Sequence of chain 1.X:
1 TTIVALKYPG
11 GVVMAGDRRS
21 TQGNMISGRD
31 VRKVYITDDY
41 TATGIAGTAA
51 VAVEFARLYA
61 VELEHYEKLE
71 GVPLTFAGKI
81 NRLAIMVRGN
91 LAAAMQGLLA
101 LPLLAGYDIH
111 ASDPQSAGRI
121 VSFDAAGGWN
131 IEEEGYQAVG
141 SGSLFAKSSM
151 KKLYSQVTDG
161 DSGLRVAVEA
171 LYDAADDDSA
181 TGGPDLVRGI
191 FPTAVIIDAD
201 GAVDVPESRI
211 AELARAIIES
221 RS

Sequence of chain 1.Y:
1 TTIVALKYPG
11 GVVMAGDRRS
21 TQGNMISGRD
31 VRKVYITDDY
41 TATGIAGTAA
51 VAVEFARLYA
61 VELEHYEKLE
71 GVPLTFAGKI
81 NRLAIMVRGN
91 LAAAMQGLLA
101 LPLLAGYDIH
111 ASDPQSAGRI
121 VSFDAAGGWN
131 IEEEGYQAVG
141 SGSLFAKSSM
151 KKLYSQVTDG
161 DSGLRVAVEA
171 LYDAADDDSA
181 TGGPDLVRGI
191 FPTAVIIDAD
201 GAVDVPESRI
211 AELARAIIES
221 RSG

Binding-site contacts:
Ligand atom C14 contacts residue ALA49 of chain 1.X at 3.6 Å (hydrophobic).
Ligand atom C28 contacts residue ASP124 of chain 1.Y at 3.4 Å.
Ligand atom C31 contacts residue ASP124 of chain 1.Y at 3.6 Å.
Ligand atom C05 contacts residue GLY47 of chain 1.X at 3.5 Å.
Ligand atom C02 contacts residue THR21 of chain 1.X at 3.6 Å.
Ligand atom C13 contacts residue VAL31 of chain 1.X at 3.6 Å (hydrophobic).
Ligand atom C14 contacts residue SER20 of chain 1.X at 3.7 Å.
Ligand atom C15 contacts residue SER20 of chain 1.X at 3.6 Å.
Ligand atom C10 contacts residue ILE45 of chain 1.X at 3.4 Å (hydrophobic).
Ligand atom O35 contacts residue GLN22 of chain 1.X at 2.9 Å (h-bond).
Ligand atom C17 contacts residue VAL31 of chain 1.X at 3.4 Å (hydrophobic).
Ligand atom C43 contacts residue MET95 of chain 1.Y at 3.5 Å (hydrophobic).
Ligand atom O35 contacts residue SER27 of chain 1.X at 3.0 Å (h-bond).
Ligand atom C27 contacts residue THR21 of chain 1.X at 3.7 Å.
Ligand atom C16 contacts residue ALA49 of chain 1.X at 3.7 Å (hydrophobic).
Ligand atom C15 contacts residue VAL31 of chain 1.X at 3.4 Å (hydrophobic).
Ligand atom O01 contacts residue ALA49 of chain 1.X at 3.0 Å (h-bond).
Ligand atom C15 contacts residue ALA49 of chain 1.X at 3.5 Å (hydrophobic).
Ligand atom C14 contacts residue VAL31 of chain 1.X at 3.6 Å (hydrophobic).
Ligand atom N36 contacts residue ASP124 of chain 1.Y at 2.9 Å (salt-bridge).
Ligand atom O18 contacts residue THR21 of chain 1.X at 3.1 Å (h-bond).
Ligand atom C04 contacts residue GLY47 of chain 1.X at 3.4 Å.
Ligand atom C09 contacts residue LYS33 of chain 1.X at 3.6 Å.
Ligand atom C07 contacts residue LYS33 of chain 1.X at 3.7 Å.
Ligand atom C22 contacts residue THR48 of chain 1.X at 3.5 Å.
Ligand atom C32 contacts residue TRP129 of chain 1.Y at 3.7 Å (hydrophobic).
Ligand atom O46 contacts residue GLN22 of chain 1.X at 3.2 Å.
Ligand atom N06 contacts residue GLY47 of chain 1.X at 2.8 Å (h-bond).
Ligand atom C09 contacts residue ILE45 of chain 1.X at 3.5 Å (hydrophobic).
Ligand atom C27 contacts residue ASP124 of chain 1.Y at 3.7 Å.
Ligand atom C44 contacts residue LEU91 of chain 1.Y at 3.8 Å (hydrophobic).
Ligand atom C31 contacts residue GLY128 of chain 1.Y at 3.7 Å.
Ligand atom C16 contacts residue VAL31 of chain 1.X at 3.5 Å (hydrophobic).
Ligand atom C07 contacts residue THR1 of chain 1.X at 3.1 Å.
Ligand atom N03 contacts residue THR21 of chain 1.X at 2.8 Å (h-bond).
Ligand atom C10 contacts residue LYS33 of chain 1.X at 3.5 Å.
Ligand atom C34 contacts residue GLN22 of chain 1.X at 3.7 Å.
Ligand atom O18 contacts residue SER20 of chain 1.X at 3.4 Å.
Ligand atom C12 contacts residue VAL31 of chain 1.X at 3.4 Å (hydrophobic).
Ligand atom C07 contacts residue GLY47 of chain 1.X at 3.7 Å.

The protein below binds the small molecule below.
Small molecule (SMILES): CCN(CC)C(=O)C[C@H](NC(=O)/C=C/c1ccccc1)C(=O)N[C@@H](Cc1ccc(F)cc1)C(=O)NCc1cccc2ccccc12